The protein below binds the small molecule below.
Small molecule (SMILES): NCCc1c[nH]cn1

Binding-site contacts:
Ligand atom N contacts residue TYR97 of chain 1.I at 3.5 Å (h-bond).
Ligand atom NE2 contacts residue ASP43 of chain 1.H at 2.4 Å (salt-bridge).
Ligand atom CB contacts residue TYR157 of chain 1.I at 4.0 Å (hydrophobic).
Ligand atom ND1 contacts residue THR202 of chain 1.I at 4.0 Å.
Ligand atom CE1 contacts residue GLN64 of chain 1.H at 4.5 Å.
Ligand atom CE1 contacts residue TYR62 of chain 1.H at 4.1 Å (hydrophobic).
Ligand atom CG contacts residue PHE200 of chain 1.I at 4.3 Å (hydrophobic).
Ligand atom CA contacts residue TYR97 of chain 1.I at 3.8 Å (hydrophobic).
Ligand atom CA contacts residue GLU155 of chain 1.I at 3.4 Å.
Ligand atom N contacts residue TYR205 of chain 1.I at 3.5 Å.
Ligand atom CD2 contacts residue TYR62 of chain 1.H at 3.6 Å (hydrophobic).
Ligand atom CA contacts residue PHE200 of chain 1.I at 3.8 Å (hydrophobic).
Ligand atom CA contacts residue TYR157 of chain 1.I at 3.9 Å (hydrophobic).
Ligand atom CE1 contacts residue ASP43 of chain 1.H at 3.3 Å.
Ligand atom CB contacts residue TYR97 of chain 1.I at 3.7 Å (hydrophobic).
Ligand atom NE2 contacts residue PHE200 of chain 1.I at 3.4 Å.
Ligand atom N contacts residue TYR157 of chain 1.I at 3.1 Å (h-bond).
Ligand atom ND1 contacts residue PHE200 of chain 1.I at 4.5 Å.
Ligand atom CA contacts residue SER156 of chain 1.I at 4.3 Å.
Ligand atom CE1 contacts residue PHE200 of chain 1.I at 3.9 Å (hydrophobic).
Ligand atom CG contacts residue TYR62 of chain 1.H at 3.7 Å (hydrophobic).
Ligand atom ND1 contacts residue ASP43 of chain 1.H at 4.5 Å.
Ligand atom CB contacts residue GLU155 of chain 1.I at 4.2 Å.
Ligand atom CB contacts residue TYR62 of chain 1.H at 3.8 Å (hydrophobic).
Ligand atom CD2 contacts residue ASP43 of chain 1.H at 3.4 Å.
Ligand atom ND1 contacts residue GLN64 of chain 1.H at 4.3 Å.
Ligand atom CD2 contacts residue PHE200 of chain 1.I at 3.5 Å (hydrophobic).
Ligand atom CA contacts residue TYR205 of chain 1.I at 3.8 Å (hydrophobic).
Ligand atom N contacts residue GLU155 of chain 1.I at 2.9 Å (salt-bridge).
Ligand atom NE2 contacts residue TYR62 of chain 1.H at 3.6 Å.
Ligand atom ND1 contacts residue TYR62 of chain 1.H at 4.2 Å.
Ligand atom N contacts residue SER156 of chain 1.I at 2.9 Å (h-bond).

Sequence of chain 1.H:
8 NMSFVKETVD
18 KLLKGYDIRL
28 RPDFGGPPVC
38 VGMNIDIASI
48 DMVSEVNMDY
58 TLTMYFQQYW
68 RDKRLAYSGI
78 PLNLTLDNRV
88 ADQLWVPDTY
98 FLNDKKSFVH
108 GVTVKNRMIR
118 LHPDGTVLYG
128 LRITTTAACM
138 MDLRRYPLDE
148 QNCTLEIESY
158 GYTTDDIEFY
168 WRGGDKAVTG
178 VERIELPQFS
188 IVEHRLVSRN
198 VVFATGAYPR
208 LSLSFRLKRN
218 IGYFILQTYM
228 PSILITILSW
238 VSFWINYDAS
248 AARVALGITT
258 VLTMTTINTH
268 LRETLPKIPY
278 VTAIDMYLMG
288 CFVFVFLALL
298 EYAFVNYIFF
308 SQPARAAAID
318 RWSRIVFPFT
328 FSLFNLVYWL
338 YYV

Sequence of chain 1.I:
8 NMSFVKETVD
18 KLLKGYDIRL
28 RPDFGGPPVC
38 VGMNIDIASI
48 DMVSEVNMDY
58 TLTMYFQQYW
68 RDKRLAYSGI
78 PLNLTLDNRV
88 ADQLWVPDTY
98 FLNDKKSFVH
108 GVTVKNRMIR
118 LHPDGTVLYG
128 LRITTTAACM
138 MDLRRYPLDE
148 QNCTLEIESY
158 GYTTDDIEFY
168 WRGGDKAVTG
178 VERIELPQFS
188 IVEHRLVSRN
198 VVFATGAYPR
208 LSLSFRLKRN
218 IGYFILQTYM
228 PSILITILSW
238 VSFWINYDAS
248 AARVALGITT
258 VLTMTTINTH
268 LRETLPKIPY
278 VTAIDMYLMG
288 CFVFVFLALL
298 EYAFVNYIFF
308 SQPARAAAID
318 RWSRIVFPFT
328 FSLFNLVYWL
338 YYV